Sequence of chain 1.B:
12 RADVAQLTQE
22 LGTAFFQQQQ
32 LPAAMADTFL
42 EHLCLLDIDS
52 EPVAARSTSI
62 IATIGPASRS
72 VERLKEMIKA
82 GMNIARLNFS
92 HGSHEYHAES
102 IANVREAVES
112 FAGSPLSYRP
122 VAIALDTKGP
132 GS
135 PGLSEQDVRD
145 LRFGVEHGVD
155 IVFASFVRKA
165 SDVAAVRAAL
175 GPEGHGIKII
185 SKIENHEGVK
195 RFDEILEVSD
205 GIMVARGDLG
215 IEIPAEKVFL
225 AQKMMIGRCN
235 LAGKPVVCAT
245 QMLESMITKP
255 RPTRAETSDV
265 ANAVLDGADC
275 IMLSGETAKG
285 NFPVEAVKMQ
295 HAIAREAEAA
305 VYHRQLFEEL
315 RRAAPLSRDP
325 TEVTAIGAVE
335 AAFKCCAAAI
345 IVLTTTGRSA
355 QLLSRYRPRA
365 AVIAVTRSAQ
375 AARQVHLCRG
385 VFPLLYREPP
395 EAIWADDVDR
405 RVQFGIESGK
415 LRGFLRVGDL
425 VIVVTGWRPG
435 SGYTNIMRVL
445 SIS

The protein below binds the small molecule below.
Small molecule (SMILES): O=C([O-])C(=O)[O-]

Binding-site contacts:
Ligand atom C1 contacts residue GLY211 of chain 1.B at 3.7 Å.
Ligand atom C1 contacts residue ALA209 of chain 1.B at 3.5 Å (hydrophobic).
Ligand atom O4 contacts residue ALA209 of chain 1.B at 4.2 Å.
Ligand atom C1 contacts residue ARG210 of chain 1.B at 4.4 Å.
Ligand atom O2 contacts residue MET207 of chain 1.B at 4.5 Å.
Ligand atom O2 contacts residue LYS186 of chain 1.B at 3.5 Å (salt-bridge).
Ligand atom C1 contacts residue ASP212 of chain 1.B at 3.8 Å.
Ligand atom O2 contacts residue ALA209 of chain 1.B at 4.2 Å.
Ligand atom O4 contacts residue LYS186 of chain 1.B at 2.9 Å (salt-bridge).
Ligand atom C2 contacts residue GLU188 of chain 1.B at 3.7 Å.
Ligand atom O1 contacts residue ASP212 of chain 1.B at 4.0 Å.
Ligand atom O2 contacts residue MG1 of chain 1.P at 4.1 Å.
Ligand atom O2 contacts residue MET276 of chain 1.B at 4.3 Å.
Ligand atom O4 contacts residue I4L1 of chain 1.R at 4.4 Å.
Ligand atom O3 contacts residue GLY211 of chain 1.B at 3.6 Å.
Ligand atom O4 contacts residue ASP212 of chain 1.B at 3.9 Å.
Ligand atom O1 contacts residue ALA209 of chain 1.B at 3.6 Å.
Ligand atom O1 contacts residue ARG210 of chain 1.B at 3.6 Å.
Ligand atom O1 contacts residue MG1 of chain 1.P at 4.2 Å.
Ligand atom O2 contacts residue ARG87 of chain 1.B at 4.0 Å.
Ligand atom O4 contacts residue MG1 of chain 1.P at 1.9 Å.
Ligand atom O3 contacts residue MG1 of chain 1.P at 2.4 Å.
Ligand atom C2 contacts residue THR244 of chain 1.B at 4.1 Å.
Ligand atom O3 contacts residue GLU188 of chain 1.B at 3.0 Å (salt-bridge).
Ligand atom C1 contacts residue THR244 of chain 1.B at 3.5 Å.
Ligand atom C2 contacts residue ALA209 of chain 1.B at 3.8 Å (hydrophobic).
Ligand atom O3 contacts residue ALA209 of chain 1.B at 3.9 Å.
Ligand atom O1 contacts residue THR244 of chain 1.B at 2.5 Å (h-bond).
Ligand atom C2 contacts residue MG1 of chain 1.P at 2.8 Å.
Ligand atom C1 contacts residue GLU188 of chain 1.B at 3.6 Å.
Ligand atom O3 contacts residue ASP212 of chain 1.B at 2.8 Å (salt-bridge).
Ligand atom O2 contacts residue THR244 of chain 1.B at 3.7 Å.
Ligand atom C1 contacts residue MG1 of chain 1.P at 3.0 Å.
Ligand atom O4 contacts residue GLU188 of chain 1.B at 3.0 Å (salt-bridge).
Ligand atom O1 contacts residue GLY211 of chain 1.B at 3.0 Å (h-bond).
Ligand atom C2 contacts residue LYS186 of chain 1.B at 3.5 Å.